Binding-site contacts:
Ligand atom O3'1 contacts residue SER306 of chain 1.C at 3.3 Å (h-bond).
Ligand atom N61 contacts residue PRO282 of chain 1.C at 3.8 Å.
Ligand atom P contacts residue SER306 of chain 1.C at 3.0 Å.
Ligand atom C2'1 contacts residue SER307 of chain 1.C at 3.3 Å.
Ligand atom C1' contacts residue SER307 of chain 1.D at 3.1 Å.
Ligand atom O1P contacts residue SER306 of chain 1.C at 2.4 Å (h-bond).
Ligand atom N11 contacts residue VAL379 of chain 1.C at 3.8 Å.
Ligand atom O1P1 contacts residue VAL305 of chain 1.D at 3.5 Å.
Ligand atom O2' contacts residue SER307 of chain 1.D at 2.6 Å (h-bond).
Ligand atom O4'1 contacts residue PRO366 of chain 1.C at 3.2 Å.
Ligand atom N61 contacts residue ILE281 of chain 1.C at 3.4 Å.
Ligand atom O2'1 contacts residue SER307 of chain 1.C at 2.3 Å (h-bond).
Ligand atom O3' contacts residue SER306 of chain 1.D at 3.4 Å (h-bond).
Ligand atom C2' contacts residue VAL305 of chain 1.D at 3.9 Å (hydrophobic).
Ligand atom N1 contacts residue GLU304 of chain 1.C at 3.7 Å.
Ligand atom C1'1 contacts residue SER307 of chain 1.C at 3.3 Å.
Ligand atom O2P contacts residue SER306 of chain 1.C at 3.3 Å (h-bond).
Ligand atom N71 contacts residue ILE381 of chain 1.C at 3.8 Å.
Ligand atom C21 contacts residue LEU284 of chain 1.C at 3.7 Å (hydrophobic).
Ligand atom N6 contacts residue PRO282 of chain 1.D at 3.4 Å (h-bond).
Ligand atom O1P1 contacts residue SER306 of chain 1.D at 3.2 Å (h-bond).
Ligand atom C2' contacts residue SER307 of chain 1.D at 3.4 Å.
Ligand atom C61 contacts residue LEU284 of chain 1.C at 3.8 Å (hydrophobic).
Ligand atom N7 contacts residue LEU284 of chain 1.D at 3.7 Å.
Ligand atom C5' contacts residue ILE381 of chain 1.D at 3.9 Å (hydrophobic).
Ligand atom N6 contacts residue ILE281 of chain 1.D at 3.8 Å.
Ligand atom P1 contacts residue SER306 of chain 1.D at 3.0 Å.
Ligand atom O4'1 contacts residue SER307 of chain 1.C at 4.0 Å.
Ligand atom C6 contacts residue LEU284 of chain 1.D at 3.8 Å (hydrophobic).
Ligand atom O2'1 contacts residue SER306 of chain 1.C at 3.1 Å (h-bond).
Ligand atom O2P1 contacts residue SER306 of chain 1.D at 2.4 Å (h-bond).
Ligand atom N6 contacts residue LEU284 of chain 1.D at 3.6 Å.
Ligand atom O2' contacts residue VAL305 of chain 1.D at 3.9 Å.
Ligand atom O2' contacts residue SER306 of chain 1.D at 3.3 Å (h-bond).
Ligand atom O1P contacts residue VAL305 of chain 1.C at 3.9 Å.
Ligand atom C5 contacts residue LEU284 of chain 1.D at 3.8 Å (hydrophobic).
Ligand atom N11 contacts residue LEU284 of chain 1.C at 3.3 Å.
Ligand atom C2 contacts residue GLU304 of chain 1.C at 3.6 Å.
Ligand atom C2 contacts residue ILE381 of chain 1.D at 3.7 Å (hydrophobic).
Ligand atom O4' contacts residue PRO366 of chain 1.D at 3.3 Å.

This protein binds this small molecule.
Small molecule (SMILES): Nc1ncnc2c1ncn2[C@@H]1O[C@@H]2CO[P](=O)(O)O[C@H]3[C@@H](O)[C@H](n4cnc5c(N)ncnc54)O[C@@H]3CO[P](=O)(O)O[C@H]2[C@H]1O

Sequence of chain 1.D:
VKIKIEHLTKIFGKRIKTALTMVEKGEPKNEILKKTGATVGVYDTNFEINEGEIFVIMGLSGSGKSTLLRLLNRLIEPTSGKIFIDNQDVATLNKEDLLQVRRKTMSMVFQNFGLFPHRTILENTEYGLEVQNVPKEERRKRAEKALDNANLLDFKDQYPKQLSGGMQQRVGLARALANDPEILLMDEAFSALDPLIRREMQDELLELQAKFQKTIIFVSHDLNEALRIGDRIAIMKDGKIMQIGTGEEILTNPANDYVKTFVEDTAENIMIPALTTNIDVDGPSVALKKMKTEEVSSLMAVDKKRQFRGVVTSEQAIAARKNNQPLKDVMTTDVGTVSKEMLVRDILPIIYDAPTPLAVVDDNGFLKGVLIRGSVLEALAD

Sequence of chain 1.C:
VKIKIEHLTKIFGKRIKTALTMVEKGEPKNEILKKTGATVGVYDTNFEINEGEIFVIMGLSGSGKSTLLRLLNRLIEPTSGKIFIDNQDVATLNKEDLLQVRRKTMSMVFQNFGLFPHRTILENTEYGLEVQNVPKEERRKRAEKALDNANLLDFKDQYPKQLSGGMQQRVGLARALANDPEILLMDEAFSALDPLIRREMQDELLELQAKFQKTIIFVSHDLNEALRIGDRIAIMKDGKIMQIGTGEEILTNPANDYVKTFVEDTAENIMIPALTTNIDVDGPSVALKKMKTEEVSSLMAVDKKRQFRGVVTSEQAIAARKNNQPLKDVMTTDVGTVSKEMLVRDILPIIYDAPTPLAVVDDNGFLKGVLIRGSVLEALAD